Binding-site contacts:
Ligand atom C4A contacts residue HS8436 of chain 1.A at 4.2 Å.
Ligand atom C5 contacts residue HIS356 of chain 1.A at 3.9 Å.
Ligand atom C6 contacts residue HIS356 of chain 1.A at 3.0 Å.
Ligand atom C5 contacts residue HS8436 of chain 1.A at 3.6 Å.
Ligand atom O1 contacts residue TYR208 of chain 1.A at 4.5 Å.
Ligand atom C6 contacts residue HS8436 of chain 1.A at 2.8 Å.
Ligand atom C4 contacts residue ILE500 of chain 1.A at 4.0 Å (hydrophobic).
Ligand atom C7 contacts residue HS8436 of chain 1.A at 2.8 Å.
Ligand atom C2 contacts residue ILE500 of chain 1.A at 3.9 Å (hydrophobic).
Ligand atom C2 contacts residue THR557 of chain 1.A at 4.5 Å.
Ligand atom O2 contacts residue THR557 of chain 1.A at 3.9 Å.
Ligand atom O1' contacts residue HIS252 of chain 1.A at 2.4 Å (h-bond).
Ligand atom C7 contacts residue PHE171 of chain 1.A at 4.2 Å (hydrophobic).
Ligand atom C8 contacts residue PHE171 of chain 1.A at 3.6 Å (hydrophobic).
Ligand atom O1' contacts residue HS8436 of chain 1.A at 2.8 Å (h-bond).
Ligand atom C7 contacts residue HIS252 of chain 1.A at 3.6 Å.
Ligand atom C8A contacts residue ILE500 of chain 1.A at 4.2 Å (hydrophobic).
Ligand atom C8A contacts residue PHE171 of chain 1.A at 4.1 Å (hydrophobic).
Ligand atom C6 contacts residue ARG374 of chain 1.A at 4.3 Å.
Ligand atom C7 contacts residue HIS356 of chain 1.A at 3.3 Å.
Ligand atom C8 contacts residue HIS252 of chain 1.A at 4.2 Å.
Ligand atom O1 contacts residue PHE171 of chain 1.A at 4.1 Å.
Ligand atom O1' contacts residue HIS356 of chain 1.A at 2.8 Å (h-bond).
Ligand atom C8A contacts residue HS8436 of chain 1.A at 4.2 Å.
Ligand atom O2 contacts residue ILE500 of chain 1.A at 4.4 Å.
Ligand atom CM4 contacts residue ILE500 of chain 1.A at 4.3 Å (hydrophobic).
Ligand atom C4A contacts residue ILE500 of chain 1.A at 4.2 Å (hydrophobic).
Ligand atom O1 contacts residue ILE500 of chain 1.A at 4.1 Å.
Ligand atom O1' contacts residue PHE171 of chain 1.A at 4.3 Å.
Ligand atom C5 contacts residue ILE500 of chain 1.A at 4.2 Å (hydrophobic).
Ligand atom C3 contacts residue ILE500 of chain 1.A at 3.9 Å (hydrophobic).
Ligand atom O1 contacts residue THR557 of chain 1.A at 4.5 Å.
Ligand atom C8 contacts residue HS8436 of chain 1.A at 3.5 Å.

Sequence of chain 1.A:
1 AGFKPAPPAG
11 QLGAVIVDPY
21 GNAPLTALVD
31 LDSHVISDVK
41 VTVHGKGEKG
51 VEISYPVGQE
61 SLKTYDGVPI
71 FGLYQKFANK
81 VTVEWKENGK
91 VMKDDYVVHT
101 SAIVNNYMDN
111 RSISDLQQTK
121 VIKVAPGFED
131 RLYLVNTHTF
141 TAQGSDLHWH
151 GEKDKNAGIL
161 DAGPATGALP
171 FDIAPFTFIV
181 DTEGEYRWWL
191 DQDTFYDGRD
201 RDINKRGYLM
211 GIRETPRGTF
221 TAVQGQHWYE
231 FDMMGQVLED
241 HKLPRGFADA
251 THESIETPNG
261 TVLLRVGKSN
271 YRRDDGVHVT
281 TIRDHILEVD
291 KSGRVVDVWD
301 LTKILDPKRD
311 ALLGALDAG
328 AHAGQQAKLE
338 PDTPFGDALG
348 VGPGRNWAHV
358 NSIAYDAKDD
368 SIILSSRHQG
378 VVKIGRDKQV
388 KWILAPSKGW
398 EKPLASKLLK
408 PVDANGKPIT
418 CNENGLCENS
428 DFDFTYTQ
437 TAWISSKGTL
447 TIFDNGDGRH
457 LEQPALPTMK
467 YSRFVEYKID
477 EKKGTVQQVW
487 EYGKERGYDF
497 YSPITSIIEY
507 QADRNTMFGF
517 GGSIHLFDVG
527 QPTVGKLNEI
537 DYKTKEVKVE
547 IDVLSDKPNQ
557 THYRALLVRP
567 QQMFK

The protein below binds the small molecule below.
Small molecule (SMILES): Cc1cc(=O)oc2cc(O)ccc12